This small molecule binds to this protein.
Small molecule (SMILES): CC(=O)N[C@@H]1[C@@H](O)[C@H](O)[C@@H](CO)O[C@H]1O

Binding-site contacts:
Ligand atom C5 contacts residue ASN55 of chain 1.A at 3.6 Å.
Ligand atom C3 contacts residue MET153 of chain 1.A at 4.1 Å (hydrophobic).
Ligand atom O4 contacts residue MET153 of chain 1.A at 4.0 Å.
Ligand atom N2 contacts residue ASN55 of chain 1.A at 3.0 Å (h-bond).
Ligand atom C5 contacts residue MET153 of chain 1.A at 4.2 Å (hydrophobic).
Ligand atom C7 contacts residue GLU52 of chain 1.A at 4.0 Å.
Ligand atom O7 contacts residue ASN55 of chain 1.A at 3.2 Å (h-bond).
Ligand atom C1 contacts residue ASN55 of chain 1.A at 1.4 Å.
Ligand atom C7 contacts residue ASN55 of chain 1.A at 3.3 Å.
Ligand atom C4 contacts residue MET153 of chain 1.A at 4.3 Å (hydrophobic).
Ligand atom N2 contacts residue PRO50 of chain 1.A at 4.2 Å.
Ligand atom O5 contacts residue ASN55 of chain 1.A at 2.3 Å (h-bond).
Ligand atom C4 contacts residue ASN55 of chain 1.A at 4.2 Å.
Ligand atom C8 contacts residue PRO50 of chain 1.A at 3.8 Å (hydrophobic).
Ligand atom C7 contacts residue PRO50 of chain 1.A at 4.4 Å (hydrophobic).
Ligand atom O6 contacts residue ASN55 of chain 1.A at 4.1 Å.
Ligand atom C8 contacts residue ASN55 of chain 1.A at 4.5 Å.
Ligand atom C2 contacts residue ASN55 of chain 1.A at 2.5 Å.
Ligand atom C8 contacts residue GLU52 of chain 1.A at 3.6 Å.
Ligand atom C8 contacts residue SER51 of chain 1.A at 4.0 Å.
Ligand atom O7 contacts residue GLU52 of chain 1.A at 3.9 Å.
Ligand atom C3 contacts residue ASN55 of chain 1.A at 3.8 Å.

Sequence of chain 1.A:
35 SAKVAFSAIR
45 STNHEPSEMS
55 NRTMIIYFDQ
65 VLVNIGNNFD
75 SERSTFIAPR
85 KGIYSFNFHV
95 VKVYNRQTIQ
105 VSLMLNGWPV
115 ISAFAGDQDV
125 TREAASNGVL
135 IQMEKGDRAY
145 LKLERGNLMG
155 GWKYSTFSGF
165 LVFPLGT